This protein binds this small molecule.
Small molecule (SMILES): CC(=O)N[C@@H]1[C@@H](O)[C@H](O)[C@@H](CO)O[C@H]1O

Binding-site contacts:
Ligand atom C5 contacts residue SER69 of chain 1.B at 3.6 Å.
Ligand atom C1 contacts residue SER69 of chain 1.B at 4.1 Å.
Ligand atom O5 contacts residue ASN67 of chain 1.B at 2.3 Å (h-bond).
Ligand atom C2 contacts residue ASN67 of chain 1.B at 2.5 Å.
Ligand atom O6 contacts residue ASN67 of chain 1.B at 4.4 Å.
Ligand atom C8 contacts residue ASN67 of chain 1.B at 3.4 Å.
Ligand atom C5 contacts residue ASN67 of chain 1.B at 3.6 Å.
Ligand atom N2 contacts residue ASN67 of chain 1.B at 3.0 Å (h-bond).
Ligand atom C4 contacts residue ASN67 of chain 1.B at 4.2 Å.
Ligand atom O6 contacts residue GLU70 of chain 1.B at 3.7 Å.
Ligand atom O7 contacts residue ASN67 of chain 1.B at 3.8 Å.
Ligand atom O6 contacts residue SER69 of chain 1.B at 3.4 Å.
Ligand atom O5 contacts residue SER69 of chain 1.B at 3.5 Å.
Ligand atom C3 contacts residue ASN67 of chain 1.B at 3.8 Å.
Ligand atom C6 contacts residue SER69 of chain 1.B at 3.5 Å.
Ligand atom C7 contacts residue ASN67 of chain 1.B at 3.2 Å.
Ligand atom O5 contacts residue GLU70 of chain 1.B at 4.1 Å.
Ligand atom C1 contacts residue ASN67 of chain 1.B at 1.4 Å.

Sequence of chain 1.B:
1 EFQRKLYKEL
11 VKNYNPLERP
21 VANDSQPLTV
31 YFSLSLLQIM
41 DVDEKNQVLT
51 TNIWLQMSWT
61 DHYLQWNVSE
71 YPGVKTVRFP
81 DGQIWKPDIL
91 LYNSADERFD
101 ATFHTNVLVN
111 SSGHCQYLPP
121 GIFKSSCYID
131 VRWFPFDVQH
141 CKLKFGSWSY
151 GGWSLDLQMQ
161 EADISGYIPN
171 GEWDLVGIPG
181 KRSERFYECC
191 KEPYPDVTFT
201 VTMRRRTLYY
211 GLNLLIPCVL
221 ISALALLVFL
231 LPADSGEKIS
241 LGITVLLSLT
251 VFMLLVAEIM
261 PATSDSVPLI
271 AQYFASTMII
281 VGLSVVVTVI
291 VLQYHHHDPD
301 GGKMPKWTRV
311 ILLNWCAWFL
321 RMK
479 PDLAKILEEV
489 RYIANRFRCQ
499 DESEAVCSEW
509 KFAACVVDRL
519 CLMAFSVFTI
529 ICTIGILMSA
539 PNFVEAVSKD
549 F